Sequence of chain 39.C:
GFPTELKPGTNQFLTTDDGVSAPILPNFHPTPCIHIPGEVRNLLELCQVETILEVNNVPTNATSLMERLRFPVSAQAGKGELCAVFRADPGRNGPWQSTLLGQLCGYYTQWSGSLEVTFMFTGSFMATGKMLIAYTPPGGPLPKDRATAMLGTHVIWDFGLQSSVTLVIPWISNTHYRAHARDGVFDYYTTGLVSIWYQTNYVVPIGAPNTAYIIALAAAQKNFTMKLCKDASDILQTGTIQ

The protein below binds the small molecule below.
Small molecule (SMILES): CCO/N=C/c1ccc(OCC[C@@H](C)CCN2CCN(c3ccnc(C(N)=O)c3)C2=O)cc1

Sequence of chain 38.C:
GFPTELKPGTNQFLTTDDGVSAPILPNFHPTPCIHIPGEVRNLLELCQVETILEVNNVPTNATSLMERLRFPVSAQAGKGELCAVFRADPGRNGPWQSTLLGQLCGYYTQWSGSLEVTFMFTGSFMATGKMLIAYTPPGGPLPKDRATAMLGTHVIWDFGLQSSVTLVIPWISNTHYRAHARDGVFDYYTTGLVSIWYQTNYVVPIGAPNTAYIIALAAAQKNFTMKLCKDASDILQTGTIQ

Sequence of chain 38.A:
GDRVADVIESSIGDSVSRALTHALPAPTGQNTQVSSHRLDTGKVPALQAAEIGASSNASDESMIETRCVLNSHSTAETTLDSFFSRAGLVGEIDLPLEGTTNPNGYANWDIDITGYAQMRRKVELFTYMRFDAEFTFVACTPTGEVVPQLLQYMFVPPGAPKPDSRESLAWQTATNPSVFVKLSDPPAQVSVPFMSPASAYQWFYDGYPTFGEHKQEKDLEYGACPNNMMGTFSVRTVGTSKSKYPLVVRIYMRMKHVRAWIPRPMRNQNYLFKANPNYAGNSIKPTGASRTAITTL

Binding-site contacts:
Ligand atom CAO contacts residue ILE111 of chain 38.A at 3.8 Å (hydrophobic).
Ligand atom CAT contacts residue TRP203 of chain 38.A at 3.6 Å (hydrophobic).
Ligand atom OAX contacts residue ILE111 of chain 38.A at 3.5 Å.
Ligand atom CAT contacts residue ASN228 of chain 38.A at 3.5 Å.
Ligand atom CAL contacts residue PHE155 of chain 38.A at 3.6 Å (hydrophobic).
Ligand atom CBB contacts residue ILE111 of chain 38.A at 3.6 Å (hydrophobic).
Ligand atom CAY contacts residue ASP112 of chain 38.A at 3.8 Å.
Ligand atom CAA contacts residue VAL179 of chain 38.A at 3.2 Å (hydrophobic).
Ligand atom CAA contacts residue TYR153 of chain 38.A at 3.5 Å (hydrophobic).
Ligand atom CAY contacts residue THR114 of chain 38.A at 3.8 Å.
Ligand atom CAG contacts residue TRP203 of chain 38.A at 3.7 Å (hydrophobic).
Ligand atom OAD contacts residue LYS274 of chain 38.A at 3.0 Å (salt-bridge).
Ligand atom CAG contacts residue GLN202 of chain 38.A at 3.3 Å.
Ligand atom NAC contacts residue ASP112 of chain 38.A at 2.5 Å (salt-bridge).
Ligand atom CBC contacts residue TRP203 of chain 38.A at 3.6 Å (hydrophobic).
Ligand atom CAN contacts residue PRO177 of chain 38.A at 3.4 Å (hydrophobic).
Ligand atom NAC contacts residue THR114 of chain 38.A at 3.3 Å (h-bond).
Ligand atom CAI contacts residue PHE135 of chain 38.A at 3.7 Å (hydrophobic).
Ligand atom CAS contacts residue TRP203 of chain 38.A at 3.8 Å (hydrophobic).
Ligand atom CAN contacts residue PHE155 of chain 38.A at 3.8 Å (hydrophobic).
Ligand atom CAH contacts residue ASN228 of chain 38.A at 3.4 Å.
Ligand atom CBC contacts residue ASN228 of chain 38.A at 3.8 Å.
Ligand atom CAH contacts residue GLN202 of chain 38.A at 3.2 Å.
Ligand atom CAS contacts residue TYR201 of chain 38.A at 3.5 Å (hydrophobic).
Ligand atom CAA contacts residue SER178 of chain 38.A at 3.5 Å.
Ligand atom OAE contacts residue ASP112 of chain 38.A at 3.6 Å.
Ligand atom CAL contacts residue ILE111 of chain 38.A at 3.7 Å (hydrophobic).
Ligand atom OAE contacts residue ILE113 of chain 38.A at 3.3 Å (h-bond).
Ligand atom CAO contacts residue PHE135 of chain 38.A at 3.8 Å (hydrophobic).
Ligand atom NBG contacts residue TRP203 of chain 38.A at 3.3 Å.
Ligand atom CAH contacts residue TRP203 of chain 38.A at 3.5 Å (hydrophobic).
Ligand atom CAK contacts residue PHE135 of chain 38.A at 3.6 Å (hydrophobic).
Ligand atom CAG contacts residue ASN228 of chain 38.A at 3.6 Å.
Ligand atom CAZ contacts residue TRP203 of chain 38.A at 3.5 Å (hydrophobic).
Ligand atom OAD contacts residue ALA275 of chain 38.A at 3.2 Å.
Ligand atom CAJ contacts residue PHE155 of chain 38.A at 3.7 Å (hydrophobic).
Ligand atom CAP contacts residue ILE111 of chain 38.A at 3.8 Å (hydrophobic).
Ligand atom OAX contacts residue MET195 of chain 38.A at 3.6 Å.
Ligand atom NAU contacts residue PHE155 of chain 38.A at 3.7 Å.
Ligand atom CAA contacts residue PRO177 of chain 38.A at 3.5 Å (hydrophobic).